Sequence of chain 1.A:
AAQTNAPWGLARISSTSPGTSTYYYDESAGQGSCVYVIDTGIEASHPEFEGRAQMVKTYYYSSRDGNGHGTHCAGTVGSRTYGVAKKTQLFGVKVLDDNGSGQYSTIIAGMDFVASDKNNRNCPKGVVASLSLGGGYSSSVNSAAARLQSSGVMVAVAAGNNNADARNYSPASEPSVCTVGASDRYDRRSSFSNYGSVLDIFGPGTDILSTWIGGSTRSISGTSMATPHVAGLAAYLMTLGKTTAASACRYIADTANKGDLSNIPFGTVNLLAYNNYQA

Binding-site contacts:
Ligand atom O1 contacts residue GLY135 of chain 1.A at 3.6 Å.
Ligand atom O contacts residue SER224 of chain 1.A at 2.2 Å (h-bond).
Ligand atom CA contacts residue ASN161 of chain 1.A at 3.6 Å.
Ligand atom CE2 contacts residue LEU133 of chain 1.A at 3.6 Å (hydrophobic).
Ligand atom CD contacts residue GLY100 of chain 1.A at 3.0 Å.
Ligand atom CE1 contacts residue GLY134 of chain 1.A at 3.6 Å.
Ligand atom C contacts residue SER224 of chain 1.A at 1.4 Å.
Ligand atom CB contacts residue SER224 of chain 1.A at 2.8 Å.
Ligand atom O contacts residue GLY102 of chain 1.A at 3.1 Å (h-bond).
Ligand atom CT contacts residue SER224 of chain 1.A at 2.4 Å.
Ligand atom C contacts residue HIS69 of chain 1.A at 2.7 Å.
Ligand atom O contacts residue GLY134 of chain 1.A at 3.1 Å (h-bond).
Ligand atom O contacts residue ASN161 of chain 1.A at 2.9 Å (h-bond).
Ligand atom CA contacts residue GLY134 of chain 1.A at 3.3 Å.
Ligand atom CT contacts residue HIS69 of chain 1.A at 1.5 Å.
Ligand atom CA contacts residue HIS69 of chain 1.A at 3.5 Å.
Ligand atom N contacts residue GLY134 of chain 1.A at 3.0 Å (h-bond).
Ligand atom N contacts residue SER132 of chain 1.A at 2.8 Å (h-bond).
Ligand atom O contacts residue SER101 of chain 1.A at 3.5 Å.
Ligand atom CE2 contacts residue GLY134 of chain 1.A at 3.4 Å.
Ligand atom CA contacts residue GLY100 of chain 1.A at 3.4 Å.
Ligand atom OT1 contacts residue TYR104 of chain 1.A at 2.9 Å (h-bond).
Ligand atom CB contacts residue HIS69 of chain 1.A at 3.5 Å.
Ligand atom CD2 contacts residue LEU133 of chain 1.A at 3.5 Å (hydrophobic).
Ligand atom N contacts residue HIS69 of chain 1.A at 3.2 Å (h-bond).
Ligand atom N contacts residue SER224 of chain 1.A at 2.9 Å (h-bond).
Ligand atom C1 contacts residue GLY102 of chain 1.A at 3.5 Å.
Ligand atom CB contacts residue ASN161 of chain 1.A at 3.6 Å.
Ligand atom CG contacts residue GLY100 of chain 1.A at 3.5 Å.
Ligand atom O contacts residue GLY222 of chain 1.A at 3.6 Å.
Ligand atom C2 contacts residue GLY102 of chain 1.A at 3.4 Å.
Ligand atom O contacts residue LEU133 of chain 1.A at 3.3 Å.
Ligand atom CD2 contacts residue GLY160 of chain 1.A at 3.6 Å.
Ligand atom N contacts residue GLY100 of chain 1.A at 3.6 Å (h-bond).
Ligand atom CA contacts residue SER224 of chain 1.A at 2.3 Å.
Ligand atom OT1 contacts residue GLN103 of chain 1.A at 3.6 Å.
Ligand atom N contacts residue GLY102 of chain 1.A at 2.7 Å (h-bond).
Ligand atom C1 contacts residue TYR104 of chain 1.A at 3.6 Å (hydrophobic).
Ligand atom CE2 contacts residue GLY160 of chain 1.A at 3.6 Å.
Ligand atom CZ contacts residue GLY134 of chain 1.A at 3.4 Å.

A small-molecule ligand and the protein it binds are described below.
Small molecule (SMILES): COC(=O)CCC(=O)N[C@@H](C)C(=O)N[C@@H](C)C(=O)N1CCC[C@H]1C(=O)N[C@@H](Cc1ccccc1)C(C)=O